Binding-site contacts:
Ligand atom C9 contacts residue GLY101 of chain 1.A at 4.5 Å.
Ligand atom C8 contacts residue TRP201 of chain 1.A at 4.5 Å (hydrophobic).
Ligand atom C5 contacts residue VAL197 of chain 1.A at 3.5 Å (hydrophobic).
Ligand atom C2 contacts residue ASP105 of chain 1.A at 4.3 Å.
Ligand atom C11 contacts residue ALA202 of chain 1.A at 4.1 Å (hydrophobic).
Ligand atom N contacts residue ASP105 of chain 1.A at 4.5 Å.
Ligand atom C3 contacts residue ARG334 of chain 1.A at 3.2 Å.
Ligand atom C2 contacts residue ARG334 of chain 1.A at 4.2 Å.
Ligand atom C9 contacts residue PHE102 of chain 1.A at 4.4 Å (hydrophobic).
Ligand atom C12 contacts residue ALA202 of chain 1.A at 3.8 Å (hydrophobic).
Ligand atom C4 contacts residue ASP105 of chain 1.A at 3.3 Å.
Ligand atom C5 contacts residue ASP105 of chain 1.A at 3.6 Å.
Ligand atom C3 contacts residue PPV1 of chain 1.G at 4.2 Å.
Ligand atom C5 contacts residue PPV1 of chain 1.G at 3.2 Å.
Ligand atom C3 contacts residue ASP105 of chain 1.A at 3.1 Å.
Ligand atom C5 contacts residue MG1 of chain 1.E at 3.7 Å.
Ligand atom C3 contacts residue PHE102 of chain 1.A at 3.2 Å (hydrophobic).
Ligand atom C9 contacts residue CYS98 of chain 1.A at 4.1 Å (hydrophobic).
Ligand atom C7 contacts residue PHE102 of chain 1.A at 4.2 Å (hydrophobic).
Ligand atom C12 contacts residue TRP201 of chain 1.A at 4.3 Å (hydrophobic).
Ligand atom C13 contacts residue GLY198 of chain 1.A at 4.2 Å.
Ligand atom C5 contacts residue HIS172 of chain 1.A at 4.2 Å.
Ligand atom C2 contacts residue PHE102 of chain 1.A at 3.5 Å (hydrophobic).
Ligand atom C10 contacts residue CYS98 of chain 1.A at 4.2 Å (hydrophobic).
Ligand atom C5 contacts residue GLU196 of chain 1.A at 4.5 Å.
Ligand atom C1 contacts residue PHE102 of chain 1.A at 4.3 Å (hydrophobic).
Ligand atom C6 contacts residue PPV1 of chain 1.G at 4.3 Å.
Ligand atom C10 contacts residue PHE78 of chain 1.A at 4.1 Å (hydrophobic).
Ligand atom C13 contacts residue TRP201 of chain 1.A at 4.0 Å (hydrophobic).
Ligand atom C4 contacts residue MG1 of chain 1.E at 4.3 Å.
Ligand atom C6 contacts residue VAL197 of chain 1.A at 3.7 Å (hydrophobic).
Ligand atom C12 contacts residue GLY198 of chain 1.A at 3.9 Å.
Ligand atom C3 contacts residue GLY101 of chain 1.A at 3.3 Å.
Ligand atom C2 contacts residue PPV1 of chain 1.G at 3.8 Å.
Ligand atom C2 contacts residue GLY101 of chain 1.A at 4.4 Å.
Ligand atom C1 contacts residue GLY101 of chain 1.A at 3.8 Å.
Ligand atom C4 contacts residue PPV1 of chain 1.G at 3.8 Å.

Sequence of chain 1.A:
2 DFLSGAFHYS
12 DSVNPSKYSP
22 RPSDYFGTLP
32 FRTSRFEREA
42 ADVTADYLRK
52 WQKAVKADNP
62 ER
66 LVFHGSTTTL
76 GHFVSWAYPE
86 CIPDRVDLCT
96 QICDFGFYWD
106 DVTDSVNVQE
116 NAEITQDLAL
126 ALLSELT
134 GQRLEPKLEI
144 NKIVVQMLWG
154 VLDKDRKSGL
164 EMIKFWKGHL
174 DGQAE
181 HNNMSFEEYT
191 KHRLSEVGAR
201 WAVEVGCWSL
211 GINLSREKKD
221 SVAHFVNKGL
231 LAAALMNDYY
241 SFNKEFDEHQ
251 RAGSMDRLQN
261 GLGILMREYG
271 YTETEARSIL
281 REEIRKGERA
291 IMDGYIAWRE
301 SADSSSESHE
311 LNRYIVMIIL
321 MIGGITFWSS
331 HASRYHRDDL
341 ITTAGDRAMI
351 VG

This small molecule binds to this protein.
Small molecule (SMILES): CC[N+](CC)(CC)Cc1ccccc1